Sequence of chain 1.A:
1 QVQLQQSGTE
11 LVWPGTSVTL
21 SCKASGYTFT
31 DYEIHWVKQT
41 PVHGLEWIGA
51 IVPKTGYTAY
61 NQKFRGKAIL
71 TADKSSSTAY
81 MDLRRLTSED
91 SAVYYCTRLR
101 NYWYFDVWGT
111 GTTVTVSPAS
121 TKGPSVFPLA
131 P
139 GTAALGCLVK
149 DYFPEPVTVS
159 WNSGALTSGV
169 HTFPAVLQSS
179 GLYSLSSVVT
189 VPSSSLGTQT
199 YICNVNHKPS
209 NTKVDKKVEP

A small-molecule ligand and the protein it binds are described below.
Small molecule (SMILES): CC[C@H](C)[C@H](NC(=O)CNC(=O)[C@@H](NC(=O)[C@H](C)N)C(C)C)C(=O)NCC(=O)N[C@@H](C)C(=O)N[C@H](C(=O)N[C@H](C=O)Cc1ccccc1)C(C)C

Sequence of chain 1.B:
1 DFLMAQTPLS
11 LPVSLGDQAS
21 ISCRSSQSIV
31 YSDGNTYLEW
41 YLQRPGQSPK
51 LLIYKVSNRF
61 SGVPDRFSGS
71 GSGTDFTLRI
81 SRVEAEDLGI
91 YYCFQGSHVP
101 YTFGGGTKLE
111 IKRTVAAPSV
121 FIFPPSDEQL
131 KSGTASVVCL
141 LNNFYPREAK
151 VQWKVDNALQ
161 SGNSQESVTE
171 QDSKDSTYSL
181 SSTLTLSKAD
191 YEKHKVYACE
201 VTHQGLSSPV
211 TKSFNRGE

Binding-site contacts:
Ligand atom CG1 contacts residue GLU33 of chain 1.A at 3.7 Å.
Ligand atom CD1 contacts residue ALA50 of chain 1.A at 3.3 Å (hydrophobic).
Ligand atom O contacts residue TYR57 of chain 1.A at 3.5 Å.
Ligand atom CA contacts residue LEU99 of chain 1.A at 3.5 Å (hydrophobic).
Ligand atom CA contacts residue TYR101 of chain 1.B at 3.4 Å (hydrophobic).
Ligand atom O contacts residue TYR101 of chain 1.B at 3.3 Å (h-bond).
Ligand atom N contacts residue GLU33 of chain 1.A at 2.9 Å (salt-bridge).
Ligand atom CB contacts residue TYR101 of chain 1.B at 3.8 Å (hydrophobic).
Ligand atom N contacts residue TRP103 of chain 1.A at 2.8 Å (h-bond).
Ligand atom CB contacts residue TYR101 of chain 1.B at 3.8 Å (hydrophobic).
Ligand atom C contacts residue TYR102 of chain 1.A at 3.7 Å (hydrophobic).
Ligand atom N contacts residue ASN101 of chain 1.A at 3.5 Å (h-bond).
Ligand atom CG2 contacts residue TYR31 of chain 1.B at 3.6 Å (hydrophobic).
Ligand atom CA contacts residue GLU33 of chain 1.A at 3.3 Å.
Ligand atom O contacts residue TRP103 of chain 1.A at 3.6 Å (h-bond).
Ligand atom N contacts residue GLY96 of chain 1.B at 3.0 Å (h-bond).
Ligand atom CG2 contacts residue GLY96 of chain 1.B at 3.7 Å.
Ligand atom CB contacts residue TYR102 of chain 1.A at 3.7 Å (hydrophobic).
Ligand atom N contacts residue GLU39 of chain 1.B at 2.6 Å (salt-bridge).
Ligand atom CG1 contacts residue VAL52 of chain 1.A at 3.8 Å (hydrophobic).
Ligand atom O contacts residue ASN101 of chain 1.A at 3.2 Å.
Ligand atom O contacts residue LEU99 of chain 1.A at 3.7 Å.
Ligand atom N contacts residue GLU33 of chain 1.A at 2.8 Å (salt-bridge).
Ligand atom CB contacts residue GLY96 of chain 1.B at 3.6 Å.
Ligand atom C contacts residue TYR101 of chain 1.B at 3.3 Å (hydrophobic).
Ligand atom CB contacts residue GLY96 of chain 1.B at 3.8 Å.
Ligand atom CA contacts residue GLU39 of chain 1.B at 3.5 Å.
Ligand atom C contacts residue GLU33 of chain 1.A at 3.7 Å.
Ligand atom N contacts residue TYR101 of chain 1.B at 2.9 Å (h-bond).
Ligand atom CA contacts residue GLY96 of chain 1.B at 3.5 Å.
Ligand atom O contacts residue TYR102 of chain 1.A at 2.9 Å (h-bond).
Ligand atom C contacts residue GLY96 of chain 1.B at 3.7 Å.
Ligand atom CG2 contacts residue TYR37 of chain 1.B at 3.7 Å (hydrophobic).
Ligand atom N contacts residue LEU99 of chain 1.A at 3.8 Å.
Ligand atom C contacts residue GLU33 of chain 1.A at 3.5 Å.
Ligand atom CA contacts residue ASN101 of chain 1.A at 3.7 Å.
Ligand atom CB contacts residue ASN101 of chain 1.A at 3.4 Å.
Ligand atom O contacts residue TYR102 of chain 1.A at 3.2 Å (h-bond).
Ligand atom CD1 contacts residue ALA59 of chain 1.A at 3.5 Å (hydrophobic).
Ligand atom CB contacts residue LEU99 of chain 1.A at 3.8 Å (hydrophobic).